A small-molecule ligand and the protein it binds are described below.
Small molecule (SMILES): CC(=O)N[C@H]1[C@H](O[C@H]2[C@H](O)[C@@H](NC(C)=O)CO[C@@H]2CO)O[C@H](CO)[C@@H](O)[C@@H]1O

Sequence of chain 13.F:
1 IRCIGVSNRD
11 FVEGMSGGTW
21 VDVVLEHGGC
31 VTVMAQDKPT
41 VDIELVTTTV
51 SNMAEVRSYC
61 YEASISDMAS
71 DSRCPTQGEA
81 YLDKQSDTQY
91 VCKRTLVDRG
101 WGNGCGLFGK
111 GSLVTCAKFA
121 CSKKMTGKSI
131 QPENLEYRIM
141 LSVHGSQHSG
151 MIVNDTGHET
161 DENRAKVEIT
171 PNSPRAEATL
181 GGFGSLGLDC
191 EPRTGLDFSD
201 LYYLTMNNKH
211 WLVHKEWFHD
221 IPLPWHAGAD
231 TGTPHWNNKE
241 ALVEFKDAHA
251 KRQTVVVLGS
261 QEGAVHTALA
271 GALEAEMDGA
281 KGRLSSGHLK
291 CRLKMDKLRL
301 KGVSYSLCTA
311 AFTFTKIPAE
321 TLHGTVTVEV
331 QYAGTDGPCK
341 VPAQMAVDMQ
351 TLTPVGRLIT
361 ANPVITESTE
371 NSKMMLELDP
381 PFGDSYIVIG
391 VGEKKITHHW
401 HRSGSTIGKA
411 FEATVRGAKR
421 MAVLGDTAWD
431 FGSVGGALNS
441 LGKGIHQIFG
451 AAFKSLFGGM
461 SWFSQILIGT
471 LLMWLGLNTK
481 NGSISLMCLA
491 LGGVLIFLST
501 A

Binding-site contacts:
Ligand atom C2 contacts residue ASN154 of chain 13.F at 3.5 Å.
Ligand atom O6 contacts residue ASN154 of chain 13.F at 2.4 Å (h-bond).
Ligand atom C2 contacts residue MET151 of chain 13.F at 4.1 Å (hydrophobic).
Ligand atom C8 contacts residue MET151 of chain 13.F at 4.1 Å (hydrophobic).
Ligand atom N2 contacts residue HIS148 of chain 13.F at 2.8 Å (h-bond).
Ligand atom C4 contacts residue ASN154 of chain 13.F at 3.2 Å.
Ligand atom C8 contacts residue HIS148 of chain 13.F at 1.2 Å.
Ligand atom C7 contacts residue HIS148 of chain 13.F at 2.3 Å.
Ligand atom C1 contacts residue GLY150 of chain 13.F at 3.8 Å.
Ligand atom O7 contacts residue THR156 of chain 13.F at 2.4 Å.
Ligand atom C6 contacts residue ASP155 of chain 13.F at 4.3 Å.
Ligand atom C5 contacts residue THR156 of chain 13.F at 3.2 Å.
Ligand atom C8 contacts residue THR156 of chain 13.F at 2.9 Å.
Ligand atom C7 contacts residue MET151 of chain 13.F at 4.0 Å (hydrophobic).
Ligand atom C2 contacts residue HIS148 of chain 13.F at 4.2 Å.
Ligand atom C5 contacts residue ASN154 of chain 13.F at 2.1 Å.
Ligand atom N2 contacts residue ASN154 of chain 13.F at 4.3 Å.
Ligand atom C3 contacts residue ASN154 of chain 13.F at 3.5 Å.
Ligand atom C2 contacts residue GLY150 of chain 13.F at 4.5 Å.
Ligand atom O4 contacts residue THR156 of chain 13.F at 4.2 Å.
Ligand atom O6 contacts residue ASP155 of chain 13.F at 4.2 Å.
Ligand atom O4 contacts residue ASN154 of chain 13.F at 3.5 Å (h-bond).
Ligand atom O5 contacts residue ASN154 of chain 13.F at 2.4 Å (h-bond).
Ligand atom C8 contacts residue GLY157 of chain 13.F at 4.5 Å.
Ligand atom C1 contacts residue MET151 of chain 13.F at 3.6 Å (hydrophobic).
Ligand atom C7 contacts residue THR156 of chain 13.F at 3.4 Å.
Ligand atom O6 contacts residue THR156 of chain 13.F at 1.2 Å (h-bond).
Ligand atom C6 contacts residue ASN154 of chain 13.F at 3.0 Å.
Ligand atom O5 contacts residue ARG164 of chain 13.F at 4.3 Å.
Ligand atom N2 contacts residue THR156 of chain 13.F at 4.3 Å.
Ligand atom O7 contacts residue HIS148 of chain 13.F at 3.3 Å (h-bond).
Ligand atom N2 contacts residue MET151 of chain 13.F at 3.4 Å.
Ligand atom C1 contacts residue ASN154 of chain 13.F at 2.5 Å.
Ligand atom O5 contacts residue THR156 of chain 13.F at 3.8 Å.
Ligand atom C6 contacts residue GLY157 of chain 13.F at 4.2 Å.
Ligand atom C4 contacts residue THR156 of chain 13.F at 4.1 Å.
Ligand atom C6 contacts residue THR156 of chain 13.F at 1.8 Å.
Ligand atom N2 contacts residue GLY150 of chain 13.F at 4.1 Å.